Sequence of chain 1.M:
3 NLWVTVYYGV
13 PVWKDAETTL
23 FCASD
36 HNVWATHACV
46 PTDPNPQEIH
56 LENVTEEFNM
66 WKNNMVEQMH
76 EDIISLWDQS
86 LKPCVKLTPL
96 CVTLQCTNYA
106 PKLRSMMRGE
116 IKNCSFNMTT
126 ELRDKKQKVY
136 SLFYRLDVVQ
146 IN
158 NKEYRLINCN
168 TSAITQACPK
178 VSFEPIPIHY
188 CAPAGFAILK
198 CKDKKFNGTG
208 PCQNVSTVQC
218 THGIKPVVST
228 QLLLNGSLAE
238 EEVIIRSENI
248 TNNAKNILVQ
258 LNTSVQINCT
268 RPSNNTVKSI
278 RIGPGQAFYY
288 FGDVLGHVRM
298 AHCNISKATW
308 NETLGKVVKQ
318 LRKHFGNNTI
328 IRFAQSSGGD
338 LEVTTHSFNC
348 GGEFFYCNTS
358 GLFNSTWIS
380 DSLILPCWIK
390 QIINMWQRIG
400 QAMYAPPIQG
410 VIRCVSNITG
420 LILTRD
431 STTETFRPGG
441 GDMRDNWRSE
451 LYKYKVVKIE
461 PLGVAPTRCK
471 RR

Binding-site contacts:
Ligand atom C5 contacts residue SER357 of chain 1.M at 3.9 Å.
Ligand atom C4 contacts residue ASN355 of chain 1.M at 4.2 Å.
Ligand atom O5 contacts residue SER357 of chain 1.M at 3.7 Å.
Ligand atom O5 contacts residue ASN355 of chain 1.M at 2.4 Å (h-bond).
Ligand atom C7 contacts residue THR342 of chain 1.M at 4.2 Å.
Ligand atom O6 contacts residue SER357 of chain 1.M at 4.0 Å.
Ligand atom C8 contacts residue THR341 of chain 1.M at 3.6 Å.
Ligand atom N2 contacts residue ASN355 of chain 1.M at 2.9 Å (h-bond).
Ligand atom C8 contacts residue THR342 of chain 1.M at 3.3 Å.
Ligand atom C1 contacts residue ASN355 of chain 1.M at 1.4 Å.
Ligand atom C3 contacts residue ASN355 of chain 1.M at 3.8 Å.
Ligand atom C1 contacts residue SER357 of chain 1.M at 3.7 Å.
Ligand atom C2 contacts residue ASN355 of chain 1.M at 2.5 Å.
Ligand atom C7 contacts residue ASN355 of chain 1.M at 3.4 Å.
Ligand atom O7 contacts residue ASN355 of chain 1.M at 3.6 Å (h-bond).
Ligand atom C5 contacts residue ASN355 of chain 1.M at 3.7 Å.
Ligand atom O7 contacts residue TRP387 of chain 1.M at 4.2 Å.

The protein below binds the small molecule below.
Small molecule (SMILES): CC(=O)N[C@@H]1[C@@H](O)[C@H](O)[C@@H](CO)O[C@H]1O